Binding-site contacts:
Ligand atom C1' contacts residue PHE277 of chain 4.A at 3.9 Å (hydrophobic).
Ligand atom C1' contacts residue DC1 of chain 50.F at 1.3 Å.
Ligand atom O4' contacts residue DC1 of chain 50.F at 0.3 Å (h-bond).
Ligand atom O5' contacts residue DC1 of chain 50.F at 1.2 Å (h-bond).
Ligand atom C2' contacts residue DC1 of chain 50.F at 1.2 Å.
Ligand atom OP1 contacts residue DC1 of chain 50.F at 0.4 Å (h-bond).
Ligand atom C3' contacts residue DC1 of chain 50.F at 0.8 Å.
Ligand atom O3' contacts residue DC1 of chain 50.F at 1.1 Å (h-bond).
Ligand atom OP2 contacts residue DC1 of chain 50.F at 1.0 Å.
Ligand atom OP1 contacts residue ARG10 of chain 4.A at 3.8 Å.
Ligand atom C4' contacts residue DC1 of chain 50.F at 1.2 Å.
Ligand atom C2' contacts residue PHE277 of chain 4.A at 2.8 Å (hydrophobic).
Ligand atom C3' contacts residue PHE277 of chain 4.A at 3.6 Å (hydrophobic).
Ligand atom P contacts residue DC1 of chain 50.F at 1.1 Å.
Ligand atom O3' contacts residue PHE277 of chain 4.A at 4.1 Å.
Ligand atom OP1 contacts residue PHE277 of chain 4.A at 4.1 Å.
Ligand atom C5' contacts residue DC1 of chain 50.F at 1.4 Å.

A protein and the small-molecule ligand that binds it are described below.
Small molecule (SMILES): Nc1ccn([C@H]2C[C@H](O)[C@@H](COP(=O)(O)O)O2)c(=O)n1

Sequence of chain 4.A:
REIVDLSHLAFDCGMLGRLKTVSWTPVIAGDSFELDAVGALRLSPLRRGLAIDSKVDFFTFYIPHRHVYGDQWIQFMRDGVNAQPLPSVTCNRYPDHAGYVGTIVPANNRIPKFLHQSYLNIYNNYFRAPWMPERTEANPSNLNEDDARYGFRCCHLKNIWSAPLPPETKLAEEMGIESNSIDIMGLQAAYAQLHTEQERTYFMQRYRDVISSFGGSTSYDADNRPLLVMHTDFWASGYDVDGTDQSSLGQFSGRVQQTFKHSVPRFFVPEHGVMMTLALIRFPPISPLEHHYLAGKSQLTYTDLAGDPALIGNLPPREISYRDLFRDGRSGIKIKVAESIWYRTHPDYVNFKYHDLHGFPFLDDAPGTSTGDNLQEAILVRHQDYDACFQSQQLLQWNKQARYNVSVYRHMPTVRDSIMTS